The small molecule below binds the protein below.
Small molecule (SMILES): CC(=O)Nc1ccc(O)cc1

Binding-site contacts:
Ligand atom CM contacts residue PHE254 of chain 1.A at 4.4 Å (hydrophobic).
Ligand atom C5 contacts residue ARG255 of chain 1.A at 3.4 Å.
Ligand atom C5 contacts residue HIS109 of chain 1.A at 4.3 Å.
Ligand atom N contacts residue ARG255 of chain 1.A at 4.3 Å.
Ligand atom C3 contacts residue ARG255 of chain 1.A at 4.0 Å.
Ligand atom O4 contacts residue HEM1 of chain 1.E at 2.8 Å (h-bond).
Ligand atom CM contacts residue ARG255 of chain 1.A at 3.4 Å.
Ligand atom O4 contacts residue ARG255 of chain 1.A at 4.2 Å.
Ligand atom O contacts residue ARG255 of chain 1.A at 4.0 Å.
Ligand atom O4 contacts residue GLN105 of chain 1.A at 4.0 Å.
Ligand atom C6 contacts residue HEM1 of chain 1.E at 3.8 Å.
Ligand atom C3 contacts residue GLU258 of chain 1.A at 3.4 Å.
Ligand atom C1 contacts residue HEM1 of chain 1.E at 4.1 Å.
Ligand atom C6 contacts residue ARG255 of chain 1.A at 3.6 Å.
Ligand atom C2 contacts residue HEM1 of chain 1.E at 4.3 Å.
Ligand atom C2 contacts residue ARG255 of chain 1.A at 3.9 Å.
Ligand atom O4 contacts residue HIS109 of chain 1.A at 2.7 Å (h-bond).
Ligand atom C5 contacts residue HEM1 of chain 1.E at 3.2 Å.
Ligand atom C4 contacts residue HEM1 of chain 1.E at 3.3 Å.
Ligand atom C contacts residue ARG255 of chain 1.A at 3.8 Å.
Ligand atom C3 contacts residue HEM1 of chain 1.E at 3.7 Å.
Ligand atom C contacts residue PHE254 of chain 1.A at 4.5 Å (hydrophobic).
Ligand atom N contacts residue GLU258 of chain 1.A at 4.3 Å.
Ligand atom C2 contacts residue GLU258 of chain 1.A at 2.9 Å.
Ligand atom C1 contacts residue ARG255 of chain 1.A at 3.8 Å.
Ligand atom O contacts residue PHE254 of chain 1.A at 3.6 Å.
Ligand atom C3 contacts residue HIS109 of chain 1.A at 3.9 Å.
Ligand atom C contacts residue PHE381 of chain 1.A at 3.9 Å (hydrophobic).
Ligand atom CM contacts residue GLU258 of chain 1.A at 4.1 Å.
Ligand atom CM contacts residue PHE381 of chain 1.A at 3.4 Å (hydrophobic).
Ligand atom N contacts residue PHE381 of chain 1.A at 3.9 Å.
Ligand atom C4 contacts residue ARG255 of chain 1.A at 3.7 Å.
Ligand atom C1 contacts residue GLU258 of chain 1.A at 4.0 Å.
Ligand atom C3 contacts residue GLN105 of chain 1.A at 4.2 Å.
Ligand atom C4 contacts residue HIS109 of chain 1.A at 3.5 Å.

Sequence of chain 1.A:
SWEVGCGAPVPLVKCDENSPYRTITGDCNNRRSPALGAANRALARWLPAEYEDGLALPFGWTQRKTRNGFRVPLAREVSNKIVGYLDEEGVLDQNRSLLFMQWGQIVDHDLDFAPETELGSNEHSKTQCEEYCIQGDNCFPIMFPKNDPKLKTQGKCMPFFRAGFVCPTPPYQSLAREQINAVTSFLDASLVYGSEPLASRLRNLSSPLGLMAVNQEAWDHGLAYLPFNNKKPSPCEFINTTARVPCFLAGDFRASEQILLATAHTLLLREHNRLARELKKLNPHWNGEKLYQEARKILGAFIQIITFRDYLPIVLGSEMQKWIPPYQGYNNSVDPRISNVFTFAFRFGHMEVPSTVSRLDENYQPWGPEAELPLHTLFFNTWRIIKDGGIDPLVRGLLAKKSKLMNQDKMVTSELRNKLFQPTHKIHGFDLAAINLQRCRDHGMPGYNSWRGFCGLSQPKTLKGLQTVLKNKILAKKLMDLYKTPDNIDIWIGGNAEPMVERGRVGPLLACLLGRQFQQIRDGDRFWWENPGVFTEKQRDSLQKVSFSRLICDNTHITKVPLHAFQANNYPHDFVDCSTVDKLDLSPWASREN